Binding-site contacts:
Ligand atom F1 contacts residue SER126 of chain 60.C at 3.6 Å.
Ligand atom C17 contacts residue ALA194 of chain 60.C at 3.6 Å (hydrophobic).
Ligand atom N3 contacts residue TYR197 of chain 60.C at 3.9 Å.
Ligand atom C2 contacts residue MET221 of chain 60.C at 3.8 Å (hydrophobic).
Ligand atom N1 contacts residue ASN219 of chain 60.C at 3.9 Å.
Ligand atom N3 contacts residue ASN198 of chain 60.C at 2.3 Å (h-bond).
Ligand atom C13 contacts residue ALA196 of chain 60.C at 3.8 Å (hydrophobic).
Ligand atom N6 contacts residue MET221 of chain 60.C at 3.2 Å.
Ligand atom N4 contacts residue LEU218 of chain 60.C at 3.0 Å (h-bond).
Ligand atom N2 contacts residue ASN198 of chain 60.C at 3.3 Å (h-bond).
Ligand atom N5 contacts residue TYR197 of chain 60.C at 3.8 Å.
Ligand atom C12 contacts residue LEU218 of chain 60.C at 3.6 Å (hydrophobic).
Ligand atom C14 contacts residue LEU218 of chain 60.C at 3.5 Å (hydrophobic).
Ligand atom C10 contacts residue LEU218 of chain 60.C at 3.4 Å (hydrophobic).
Ligand atom C13 contacts residue ASN198 of chain 60.C at 2.6 Å.
Ligand atom F3 contacts residue LEU106 of chain 60.C at 3.5 Å.
Ligand atom C4 contacts residue ASN105 of chain 60.C at 3.4 Å.
Ligand atom C17 contacts residue ASN198 of chain 60.C at 3.7 Å.
Ligand atom N6 contacts residue ASN219 of chain 60.C at 3.5 Å.
Ligand atom C15 contacts residue ALA194 of chain 60.C at 3.5 Å (hydrophobic).
Ligand atom C15 contacts residue ASN198 of chain 60.C at 2.5 Å.
Ligand atom C4 contacts residue MET221 of chain 60.C at 3.7 Å (hydrophobic).
Ligand atom C18 contacts residue ILE104 of chain 60.C at 3.9 Å (hydrophobic).
Ligand atom C6 contacts residue MET221 of chain 60.C at 3.8 Å (hydrophobic).
Ligand atom C13 contacts residue LEU218 of chain 60.C at 3.6 Å (hydrophobic).
Ligand atom F3 contacts residue ILE104 of chain 60.C at 3.7 Å.
Ligand atom C1 contacts residue TYR197 of chain 60.C at 3.8 Å (hydrophobic).
Ligand atom F2 contacts residue ILE104 of chain 60.C at 3.4 Å.
Ligand atom C6 contacts residue ASN105 of chain 60.C at 3.6 Å.
Ligand atom C11 contacts residue LEU218 of chain 60.C at 3.6 Å (hydrophobic).
Ligand atom C3 contacts residue TYR197 of chain 60.C at 3.8 Å (hydrophobic).
Ligand atom C9 contacts residue ASN198 of chain 60.C at 3.1 Å.
Ligand atom C15 contacts residue SER198 of chain 60.B at 3.6 Å.
Ligand atom C15 contacts residue LEU218 of chain 60.C at 3.8 Å (hydrophobic).
Ligand atom N5 contacts residue ASN198 of chain 60.C at 3.0 Å (h-bond).
Ligand atom F2 contacts residue MET221 of chain 60.C at 2.9 Å.
Ligand atom C6 contacts residue ILE104 of chain 60.C at 3.3 Å (hydrophobic).
Ligand atom F2 contacts residue TYR128 of chain 60.C at 3.4 Å.
Ligand atom F3 contacts residue TYR128 of chain 60.C at 3.4 Å.
Ligand atom N6 contacts residue LEU218 of chain 60.C at 3.4 Å (h-bond).

A protein and the small-molecule ligand that binds it are described below.
Small molecule (SMILES): Nc1nc(-c2ccccc2)nc2[nH]nc(Nc3ccc(C(F)(F)F)cc3)c12

Sequence of chain 60.C:
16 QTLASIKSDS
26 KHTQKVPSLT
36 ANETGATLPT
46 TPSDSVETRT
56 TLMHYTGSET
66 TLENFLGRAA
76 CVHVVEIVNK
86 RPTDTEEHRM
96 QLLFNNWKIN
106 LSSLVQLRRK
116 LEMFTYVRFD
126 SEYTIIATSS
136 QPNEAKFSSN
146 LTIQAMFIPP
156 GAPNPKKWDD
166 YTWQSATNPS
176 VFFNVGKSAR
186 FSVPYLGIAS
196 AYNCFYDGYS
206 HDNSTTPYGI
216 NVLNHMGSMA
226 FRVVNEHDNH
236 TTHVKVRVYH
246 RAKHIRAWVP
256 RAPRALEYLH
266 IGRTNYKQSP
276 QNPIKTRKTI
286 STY

Sequence of chain 17.D:
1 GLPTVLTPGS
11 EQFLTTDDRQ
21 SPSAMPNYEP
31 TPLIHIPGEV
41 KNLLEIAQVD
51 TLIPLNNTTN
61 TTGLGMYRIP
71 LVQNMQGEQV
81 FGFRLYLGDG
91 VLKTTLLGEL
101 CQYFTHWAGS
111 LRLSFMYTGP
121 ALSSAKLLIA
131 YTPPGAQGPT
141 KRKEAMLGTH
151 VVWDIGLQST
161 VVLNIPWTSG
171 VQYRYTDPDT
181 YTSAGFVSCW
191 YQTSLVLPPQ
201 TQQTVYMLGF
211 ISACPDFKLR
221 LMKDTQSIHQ

Sequence of chain 60.B:
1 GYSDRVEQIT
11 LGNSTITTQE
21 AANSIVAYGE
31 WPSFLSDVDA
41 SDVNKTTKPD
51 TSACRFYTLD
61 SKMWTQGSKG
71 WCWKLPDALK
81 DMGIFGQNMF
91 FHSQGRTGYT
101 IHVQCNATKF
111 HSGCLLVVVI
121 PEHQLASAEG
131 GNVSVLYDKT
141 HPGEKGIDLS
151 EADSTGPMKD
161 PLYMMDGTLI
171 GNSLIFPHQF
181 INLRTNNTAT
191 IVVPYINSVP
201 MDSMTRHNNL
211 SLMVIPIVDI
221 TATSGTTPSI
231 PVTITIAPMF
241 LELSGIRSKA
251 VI